This protein binds this small molecule.
Small molecule (SMILES): Cc1cc(CCCCCOc2ccc(C3=NCCO3)cc2Cl)on1

Sequence of chain 16.C:
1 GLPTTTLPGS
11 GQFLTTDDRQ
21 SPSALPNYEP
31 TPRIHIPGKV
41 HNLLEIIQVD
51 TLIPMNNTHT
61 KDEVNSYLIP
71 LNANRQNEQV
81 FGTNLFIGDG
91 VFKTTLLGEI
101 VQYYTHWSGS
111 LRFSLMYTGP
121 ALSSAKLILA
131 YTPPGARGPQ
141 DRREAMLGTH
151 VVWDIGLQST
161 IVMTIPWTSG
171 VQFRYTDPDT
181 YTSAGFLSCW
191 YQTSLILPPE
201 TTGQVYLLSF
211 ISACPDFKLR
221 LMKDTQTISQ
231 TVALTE

Sequence of chain 20.C:
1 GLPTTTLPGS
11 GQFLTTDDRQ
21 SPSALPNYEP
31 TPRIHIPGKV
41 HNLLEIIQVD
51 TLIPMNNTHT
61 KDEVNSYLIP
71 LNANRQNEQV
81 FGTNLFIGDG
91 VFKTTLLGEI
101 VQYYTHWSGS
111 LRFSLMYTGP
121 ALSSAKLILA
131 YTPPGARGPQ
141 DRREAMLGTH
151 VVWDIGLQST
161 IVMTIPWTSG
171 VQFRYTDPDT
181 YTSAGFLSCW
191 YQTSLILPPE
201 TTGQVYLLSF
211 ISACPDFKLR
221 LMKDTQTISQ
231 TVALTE

Binding-site contacts:
Ligand atom C2A contacts residue PHE186 of chain 20.A at 3.2 Å (hydrophobic).
Ligand atom C4B contacts residue TYR152 of chain 20.A at 3.8 Å (hydrophobic).
Ligand atom C3B contacts residue TYR152 of chain 20.A at 3.7 Å (hydrophobic).
Ligand atom C4A contacts residue PRO174 of chain 20.A at 3.3 Å (hydrophobic).
Ligand atom C5 contacts residue LEU106 of chain 20.A at 3.7 Å (hydrophobic).
Ligand atom O1 contacts residue MET221 of chain 20.A at 3.2 Å (h-bond).
Ligand atom C5C contacts residue VAL191 of chain 20.A at 3.9 Å (hydrophobic).
Ligand atom C6B contacts residue TYR128 of chain 20.A at 3.8 Å (hydrophobic).
Ligand atom C1C contacts residue LEU106 of chain 20.A at 3.5 Å (hydrophobic).
Ligand atom C5C contacts residue TYR152 of chain 20.A at 3.9 Å (hydrophobic).
Ligand atom CL1 contacts residue TYR128 of chain 20.A at 3.3 Å.
Ligand atom N3A contacts residue PHE186 of chain 20.A at 3.9 Å.
Ligand atom C2C contacts residue TYR128 of chain 20.A at 3.8 Å (hydrophobic).
Ligand atom C5B contacts residue PHE186 of chain 20.A at 3.5 Å (hydrophobic).
Ligand atom N2 contacts residue ASN219 of chain 20.A at 3.6 Å.
Ligand atom C5A contacts residue MET224 of chain 20.A at 3.5 Å (hydrophobic).
Ligand atom C2B contacts residue TYR152 of chain 20.A at 3.8 Å (hydrophobic).
Ligand atom N3A contacts residue ALA24 of chain 20.C at 3.6 Å.
Ligand atom C5B contacts residue MET224 of chain 20.A at 3.5 Å (hydrophobic).
Ligand atom C5A contacts residue ALA150 of chain 20.A at 3.9 Å (hydrophobic).
Ligand atom C1B contacts residue VAL188 of chain 20.A at 3.9 Å (hydrophobic).
Ligand atom C4C contacts residue VAL188 of chain 20.A at 3.9 Å (hydrophobic).
Ligand atom O1A contacts residue PHE186 of chain 20.A at 2.8 Å.
Ligand atom CL1 contacts residue ILE104 of chain 20.A at 3.5 Å.
Ligand atom C4B contacts residue MET224 of chain 20.A at 3.8 Å (hydrophobic).
Ligand atom O1B contacts residue ILE104 of chain 20.A at 3.8 Å.
Ligand atom C4C contacts residue VAL191 of chain 20.A at 3.5 Å (hydrophobic).
Ligand atom N3A contacts residue PRO174 of chain 20.A at 3.7 Å.
Ligand atom C4 contacts residue LEU106 of chain 20.A at 3.6 Å (hydrophobic).
Ligand atom C2A contacts residue MET224 of chain 20.A at 3.4 Å (hydrophobic).
Ligand atom C3C contacts residue TYR128 of chain 20.A at 3.4 Å (hydrophobic).
Ligand atom C1C contacts residue TYR128 of chain 20.A at 3.7 Å (hydrophobic).
Ligand atom C2C contacts residue TYR197 of chain 20.A at 3.8 Å (hydrophobic).
Ligand atom C31 contacts residue TYR197 of chain 20.A at 3.9 Å (hydrophobic).
Ligand atom O1A contacts residue MET224 of chain 20.A at 2.8 Å.
Ligand atom C2B contacts residue VAL188 of chain 20.A at 3.7 Å (hydrophobic).
Ligand atom C5A contacts residue VAL176 of chain 20.A at 3.2 Å (hydrophobic).
Ligand atom C5C contacts residue VAL188 of chain 20.A at 3.9 Å (hydrophobic).
Ligand atom C5A contacts residue PHE186 of chain 20.A at 3.4 Å (hydrophobic).
Ligand atom C4B contacts residue PHE186 of chain 20.A at 3.4 Å (hydrophobic).

Sequence of chain 20.A:
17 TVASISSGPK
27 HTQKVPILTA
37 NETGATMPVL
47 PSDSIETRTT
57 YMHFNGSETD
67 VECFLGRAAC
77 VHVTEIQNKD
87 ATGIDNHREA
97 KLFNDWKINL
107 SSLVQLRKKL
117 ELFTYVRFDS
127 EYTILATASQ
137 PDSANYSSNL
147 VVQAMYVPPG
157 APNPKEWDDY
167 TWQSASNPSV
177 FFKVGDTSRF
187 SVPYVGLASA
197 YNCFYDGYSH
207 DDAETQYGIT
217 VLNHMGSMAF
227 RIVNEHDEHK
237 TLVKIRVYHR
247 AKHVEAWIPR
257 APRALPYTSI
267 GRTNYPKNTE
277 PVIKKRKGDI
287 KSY